The small molecule below binds the protein below.
Small molecule (SMILES): CC(=O)N[C@H]1[C@H](O[C@H]2[C@H](O)[C@@H](NC(C)=O)CO[C@@H]2CO)O[C@H](CO)[C@@H](O)[C@@H]1O

Sequence of chain 1.A:
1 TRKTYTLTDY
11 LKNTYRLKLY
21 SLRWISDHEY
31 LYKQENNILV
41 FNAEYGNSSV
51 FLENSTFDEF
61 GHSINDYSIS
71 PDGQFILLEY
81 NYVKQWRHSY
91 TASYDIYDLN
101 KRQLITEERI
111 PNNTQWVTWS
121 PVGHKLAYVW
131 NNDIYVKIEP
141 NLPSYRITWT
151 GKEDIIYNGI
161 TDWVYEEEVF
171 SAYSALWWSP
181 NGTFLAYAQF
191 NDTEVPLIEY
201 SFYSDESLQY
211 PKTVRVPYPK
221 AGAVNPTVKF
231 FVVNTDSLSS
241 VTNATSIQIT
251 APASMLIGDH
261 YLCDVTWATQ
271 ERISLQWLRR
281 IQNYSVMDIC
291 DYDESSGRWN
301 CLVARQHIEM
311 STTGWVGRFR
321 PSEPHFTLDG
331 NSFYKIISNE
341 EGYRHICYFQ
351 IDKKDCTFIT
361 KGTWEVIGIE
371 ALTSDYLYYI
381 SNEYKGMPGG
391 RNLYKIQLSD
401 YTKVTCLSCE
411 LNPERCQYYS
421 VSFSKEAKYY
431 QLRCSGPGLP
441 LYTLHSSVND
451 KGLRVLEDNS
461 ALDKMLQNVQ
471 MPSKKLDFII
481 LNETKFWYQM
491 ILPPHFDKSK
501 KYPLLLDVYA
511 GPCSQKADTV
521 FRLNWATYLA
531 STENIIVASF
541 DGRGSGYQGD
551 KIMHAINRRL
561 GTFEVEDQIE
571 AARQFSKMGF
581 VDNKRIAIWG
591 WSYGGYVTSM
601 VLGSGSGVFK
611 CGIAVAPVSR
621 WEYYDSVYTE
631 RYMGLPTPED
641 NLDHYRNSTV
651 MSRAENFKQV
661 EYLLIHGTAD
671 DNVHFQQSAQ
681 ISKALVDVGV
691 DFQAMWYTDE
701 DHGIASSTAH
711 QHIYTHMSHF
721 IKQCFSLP

Binding-site contacts:
Ligand atom C8 contacts residue TYR292 of chain 1.A at 3.8 Å (hydrophobic).
Ligand atom O3 contacts residue GLU294 of chain 1.A at 3.6 Å (salt-bridge).
Ligand atom C8 contacts residue ASN181 of chain 1.A at 4.5 Å.
Ligand atom O7 contacts residue THR183 of chain 1.A at 4.4 Å.
Ligand atom O7 contacts residue ASN234 of chain 1.A at 4.5 Å.
Ligand atom C1 contacts residue GLU271 of chain 1.A at 4.3 Å.
Ligand atom C3 contacts residue ASN181 of chain 1.A at 3.8 Å.
Ligand atom N2 contacts residue GLU271 of chain 1.A at 4.3 Å.
Ligand atom C1 contacts residue GLN270 of chain 1.A at 4.2 Å.
Ligand atom O5 contacts residue GLN270 of chain 1.A at 3.6 Å.
Ligand atom C2 contacts residue THR183 of chain 1.A at 3.9 Å.
Ligand atom C4 contacts residue ASN181 of chain 1.A at 4.2 Å.
Ligand atom O7 contacts residue ASN181 of chain 1.A at 3.6 Å.
Ligand atom C6 contacts residue GLU271 of chain 1.A at 3.3 Å.
Ligand atom N2 contacts residue THR183 of chain 1.A at 4.0 Å.
Ligand atom C8 contacts residue ASN234 of chain 1.A at 3.6 Å.
Ligand atom C2 contacts residue ASN181 of chain 1.A at 2.3 Å.
Ligand atom C5 contacts residue ASN181 of chain 1.A at 3.7 Å.
Ligand atom O6 contacts residue GLU271 of chain 1.A at 2.9 Å (salt-bridge).
Ligand atom N2 contacts residue ASN181 of chain 1.A at 2.8 Å (h-bond).
Ligand atom C6 contacts residue GLN270 of chain 1.A at 3.9 Å.
Ligand atom C1 contacts residue ASN181 of chain 1.A at 1.4 Å.
Ligand atom C4 contacts residue THR183 of chain 1.A at 4.4 Å.
Ligand atom C7 contacts residue ASN181 of chain 1.A at 3.4 Å.
Ligand atom O5 contacts residue THR183 of chain 1.A at 3.6 Å.
Ligand atom C3 contacts residue THR183 of chain 1.A at 4.3 Å.
Ligand atom O5 contacts residue ASN181 of chain 1.A at 2.4 Å (h-bond).
Ligand atom C8 contacts residue PHE184 of chain 1.A at 4.1 Å (hydrophobic).
Ligand atom O6 contacts residue GLN270 of chain 1.A at 3.5 Å.
Ligand atom O4 contacts residue GLU294 of chain 1.A at 3.9 Å.
Ligand atom C5 contacts residue GLN270 of chain 1.A at 4.4 Å.
Ligand atom C3 contacts residue GLU294 of chain 1.A at 3.8 Å.
Ligand atom C5 contacts residue THR183 of chain 1.A at 3.6 Å.
Ligand atom C1 contacts residue THR183 of chain 1.A at 3.1 Å.